Sequence of chain 5.A:
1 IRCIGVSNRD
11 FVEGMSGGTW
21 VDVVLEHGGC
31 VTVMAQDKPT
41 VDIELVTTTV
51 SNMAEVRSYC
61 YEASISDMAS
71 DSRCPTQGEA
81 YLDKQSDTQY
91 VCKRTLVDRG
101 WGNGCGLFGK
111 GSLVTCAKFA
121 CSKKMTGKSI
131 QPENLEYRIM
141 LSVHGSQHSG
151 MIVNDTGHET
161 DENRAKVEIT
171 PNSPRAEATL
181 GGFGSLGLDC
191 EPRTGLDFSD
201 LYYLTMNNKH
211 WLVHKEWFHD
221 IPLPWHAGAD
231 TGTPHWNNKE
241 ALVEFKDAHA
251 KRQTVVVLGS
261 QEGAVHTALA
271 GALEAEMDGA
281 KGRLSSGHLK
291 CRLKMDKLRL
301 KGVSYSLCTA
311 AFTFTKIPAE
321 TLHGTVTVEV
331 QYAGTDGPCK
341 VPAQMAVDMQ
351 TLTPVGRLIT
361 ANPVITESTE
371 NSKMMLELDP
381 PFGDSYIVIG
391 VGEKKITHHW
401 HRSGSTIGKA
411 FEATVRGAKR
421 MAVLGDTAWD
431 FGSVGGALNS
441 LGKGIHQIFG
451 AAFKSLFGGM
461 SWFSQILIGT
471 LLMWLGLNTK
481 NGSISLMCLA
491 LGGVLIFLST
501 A

The small molecule below binds the protein below.
Small molecule (SMILES): CC(=O)N[C@H]1[C@H](O[C@H]2[C@H](O)[C@@H](NC(C)=O)CO[C@@H]2CO)O[C@H](CO)[C@@H](O)[C@@H]1O

Binding-site contacts:
Ligand atom O5 contacts residue THR156 of chain 5.A at 3.9 Å.
Ligand atom C5 contacts residue THR156 of chain 5.A at 3.7 Å.
Ligand atom C1 contacts residue THR156 of chain 5.A at 4.1 Å.
Ligand atom C1 contacts residue ASN154 of chain 5.A at 2.6 Å.
Ligand atom C2 contacts residue ASN154 of chain 5.A at 2.9 Å.
Ligand atom O5 contacts residue ASN154 of chain 5.A at 3.7 Å.
Ligand atom C7 contacts residue VAL153 of chain 5.A at 4.0 Å (hydrophobic).
Ligand atom O7 contacts residue THR156 of chain 5.A at 4.2 Å.
Ligand atom C3 contacts residue ASN154 of chain 5.A at 4.3 Å.
Ligand atom C8 contacts residue GLY150 of chain 5.A at 4.3 Å.
Ligand atom N2 contacts residue ASN154 of chain 5.A at 2.2 Å (h-bond).
Ligand atom C7 contacts residue ASN154 of chain 5.A at 1.9 Å.
Ligand atom O7 contacts residue GLY150 of chain 5.A at 4.2 Å.
Ligand atom C8 contacts residue ASN154 of chain 5.A at 3.4 Å.
Ligand atom O7 contacts residue VAL153 of chain 5.A at 2.8 Å (h-bond).
Ligand atom C6 contacts residue THR156 of chain 5.A at 4.2 Å.
Ligand atom O7 contacts residue ASN154 of chain 5.A at 1.3 Å (h-bond).
Ligand atom C7 contacts residue GLY150 of chain 5.A at 4.5 Å.